Sequence of chain 6.MA:
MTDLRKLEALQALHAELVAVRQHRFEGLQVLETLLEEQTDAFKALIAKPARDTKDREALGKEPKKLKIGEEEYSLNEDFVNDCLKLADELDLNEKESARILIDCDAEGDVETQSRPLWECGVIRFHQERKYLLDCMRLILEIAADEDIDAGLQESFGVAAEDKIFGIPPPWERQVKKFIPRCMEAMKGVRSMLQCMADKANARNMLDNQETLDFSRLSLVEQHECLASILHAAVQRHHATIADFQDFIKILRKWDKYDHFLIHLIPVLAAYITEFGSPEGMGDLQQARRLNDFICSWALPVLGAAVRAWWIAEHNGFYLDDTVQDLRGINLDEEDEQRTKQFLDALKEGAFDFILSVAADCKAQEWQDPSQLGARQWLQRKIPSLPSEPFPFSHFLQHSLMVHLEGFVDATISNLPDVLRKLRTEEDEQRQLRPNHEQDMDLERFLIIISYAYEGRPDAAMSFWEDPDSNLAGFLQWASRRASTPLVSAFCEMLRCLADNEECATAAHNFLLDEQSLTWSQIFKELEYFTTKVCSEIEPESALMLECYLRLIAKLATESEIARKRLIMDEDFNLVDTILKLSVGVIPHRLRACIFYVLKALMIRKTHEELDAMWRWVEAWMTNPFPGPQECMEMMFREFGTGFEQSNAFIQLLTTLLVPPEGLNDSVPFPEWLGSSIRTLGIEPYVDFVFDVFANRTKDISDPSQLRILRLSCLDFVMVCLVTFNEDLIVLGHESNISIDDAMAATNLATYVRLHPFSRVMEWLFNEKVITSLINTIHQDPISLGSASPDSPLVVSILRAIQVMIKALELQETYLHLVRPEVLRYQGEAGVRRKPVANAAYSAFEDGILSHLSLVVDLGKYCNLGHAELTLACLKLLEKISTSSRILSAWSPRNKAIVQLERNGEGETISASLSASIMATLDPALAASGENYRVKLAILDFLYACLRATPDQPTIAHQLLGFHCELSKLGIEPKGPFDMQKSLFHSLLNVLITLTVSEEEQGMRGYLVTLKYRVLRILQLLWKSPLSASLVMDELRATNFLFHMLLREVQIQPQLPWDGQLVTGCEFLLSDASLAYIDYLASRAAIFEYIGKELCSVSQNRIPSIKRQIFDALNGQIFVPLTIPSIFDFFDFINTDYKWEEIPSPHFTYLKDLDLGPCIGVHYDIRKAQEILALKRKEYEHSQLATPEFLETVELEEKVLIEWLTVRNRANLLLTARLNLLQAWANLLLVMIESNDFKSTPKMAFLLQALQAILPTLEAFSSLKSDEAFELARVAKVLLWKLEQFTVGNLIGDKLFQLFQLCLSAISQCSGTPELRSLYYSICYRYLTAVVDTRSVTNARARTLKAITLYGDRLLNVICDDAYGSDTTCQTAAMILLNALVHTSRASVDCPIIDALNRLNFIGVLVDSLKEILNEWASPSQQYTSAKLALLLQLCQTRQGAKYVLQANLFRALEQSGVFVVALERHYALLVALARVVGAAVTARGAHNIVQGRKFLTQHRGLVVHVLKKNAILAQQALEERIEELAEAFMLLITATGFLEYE

Binding-site contacts:
Ligand atom CG2 contacts residue PHE1068 of chain 6.A at 3.6 Å (hydrophobic).
Ligand atom O contacts residue ARG1049 of chain 6.A at 3.7 Å.
Ligand atom CD contacts residue GLU1228 of chain 6.MA at 3.0 Å.
Ligand atom O contacts residue THR1065 of chain 6.A at 3.6 Å.
Ligand atom CA contacts residue THR1065 of chain 6.A at 3.6 Å.
Ligand atom O contacts residue ASN1069 of chain 6.A at 3.3 Å (h-bond).
Ligand atom N contacts residue ASN1069 of chain 6.A at 2.9 Å (h-bond).
Ligand atom CD1 contacts residue THR1065 of chain 6.A at 3.5 Å.
Ligand atom CD2 contacts residue ILE1045 of chain 6.A at 3.7 Å (hydrophobic).
Ligand atom CG contacts residue GLU1052 of chain 6.A at 3.2 Å.
Ligand atom N contacts residue GLN1074 of chain 6.A at 3.2 Å (h-bond).
Ligand atom CD contacts residue GLN1074 of chain 6.A at 3.5 Å.
Ligand atom CZ contacts residue ARG1044 of chain 6.A at 3.2 Å.
Ligand atom NZ contacts residue LYS1225 of chain 6.MA at 2.1 Å.
Ligand atom C contacts residue ASN1069 of chain 6.A at 3.2 Å.
Ligand atom CE contacts residue GLU1228 of chain 6.MA at 2.5 Å.
Ligand atom O contacts residue ARG1049 of chain 6.A at 3.7 Å.
Ligand atom CA contacts residue ASN1069 of chain 6.A at 3.5 Å.
Ligand atom O contacts residue ILE1045 of chain 6.A at 3.6 Å.
Ligand atom NH1 contacts residue ASP1073 of chain 6.A at 3.6 Å.
Ligand atom CD1 contacts residue ARG1044 of chain 6.A at 3.1 Å.
Ligand atom CE1 contacts residue ARG1044 of chain 6.A at 3.5 Å.
Ligand atom NZ contacts residue ASP1073 of chain 6.A at 3.0 Å (salt-bridge).
Ligand atom O contacts residue ARG1049 of chain 6.A at 3.7 Å.
Ligand atom CG contacts residue ILE1045 of chain 6.A at 3.5 Å (hydrophobic).
Ligand atom CD1 contacts residue PHE1068 of chain 6.A at 3.4 Å (hydrophobic).
Ligand atom NZ contacts residue GLU1228 of chain 6.MA at 2.9 Å.
Ligand atom O contacts residue THR1065 of chain 6.A at 3.2 Å.
Ligand atom OG1 contacts residue ARG1049 of chain 6.A at 2.9 Å (salt-bridge).
Ligand atom CG1 contacts residue PHE1068 of chain 6.A at 3.4 Å (hydrophobic).
Ligand atom CB contacts residue GLN1074 of chain 6.A at 3.5 Å.
Ligand atom NH2 contacts residue ASP1073 of chain 6.A at 3.1 Å (salt-bridge).
Ligand atom CE contacts residue LYS1225 of chain 6.MA at 2.8 Å.
Ligand atom CB contacts residue GLU1052 of chain 6.A at 3.1 Å.
Ligand atom CG contacts residue GLU1228 of chain 6.MA at 3.1 Å.
Ligand atom O contacts residue ASN1069 of chain 6.A at 3.0 Å (h-bond).
Ligand atom O contacts residue GLN1074 of chain 6.A at 3.0 Å (h-bond).
Ligand atom NH1 contacts residue ASN1069 of chain 6.A at 2.8 Å (h-bond).
Ligand atom CD1 contacts residue ILE1053 of chain 6.A at 3.4 Å (hydrophobic).
Ligand atom N contacts residue THR1065 of chain 6.A at 3.2 Å (h-bond).

Sequence of chain 6.A:
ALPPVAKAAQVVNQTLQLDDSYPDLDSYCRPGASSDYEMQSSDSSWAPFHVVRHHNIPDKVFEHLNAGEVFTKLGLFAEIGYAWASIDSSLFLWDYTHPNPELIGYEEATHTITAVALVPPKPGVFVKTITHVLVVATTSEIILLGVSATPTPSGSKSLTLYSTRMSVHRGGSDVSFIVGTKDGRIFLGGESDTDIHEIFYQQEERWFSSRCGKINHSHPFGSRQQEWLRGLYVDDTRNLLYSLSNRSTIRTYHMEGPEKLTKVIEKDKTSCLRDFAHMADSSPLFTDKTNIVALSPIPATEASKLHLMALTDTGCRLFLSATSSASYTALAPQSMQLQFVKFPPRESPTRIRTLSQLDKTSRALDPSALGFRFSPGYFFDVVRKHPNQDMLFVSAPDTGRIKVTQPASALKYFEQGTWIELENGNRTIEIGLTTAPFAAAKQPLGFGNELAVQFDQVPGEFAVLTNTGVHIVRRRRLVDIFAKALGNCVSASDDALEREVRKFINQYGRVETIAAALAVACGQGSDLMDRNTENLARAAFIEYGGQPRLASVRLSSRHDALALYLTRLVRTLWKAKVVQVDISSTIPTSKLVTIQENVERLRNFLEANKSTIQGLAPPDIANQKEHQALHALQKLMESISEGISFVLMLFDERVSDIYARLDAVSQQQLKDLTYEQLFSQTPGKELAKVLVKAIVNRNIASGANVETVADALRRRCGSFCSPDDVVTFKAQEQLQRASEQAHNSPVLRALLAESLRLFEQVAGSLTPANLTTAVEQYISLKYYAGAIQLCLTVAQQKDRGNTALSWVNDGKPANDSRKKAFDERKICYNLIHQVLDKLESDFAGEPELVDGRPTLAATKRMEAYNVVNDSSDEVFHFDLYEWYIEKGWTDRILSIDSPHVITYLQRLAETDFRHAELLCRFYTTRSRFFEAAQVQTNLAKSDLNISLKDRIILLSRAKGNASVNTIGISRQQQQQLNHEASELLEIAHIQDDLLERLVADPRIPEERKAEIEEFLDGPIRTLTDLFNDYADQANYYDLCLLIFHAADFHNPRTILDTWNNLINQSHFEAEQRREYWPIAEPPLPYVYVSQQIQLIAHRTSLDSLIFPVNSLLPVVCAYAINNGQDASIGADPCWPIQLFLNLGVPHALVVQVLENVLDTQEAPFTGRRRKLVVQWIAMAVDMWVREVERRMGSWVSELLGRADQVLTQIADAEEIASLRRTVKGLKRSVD

A protein and the small-molecule ligand that binds it are described below.
Small molecule (SMILES): CC[C@H](C)[C@H](NC(=O)[C@@H](NC(=O)[C@H](CC(C)C)NC(=O)[C@@H](N)CCCCN)C(C)C)C(=O)N[C@@H](CC(N)=O)C(=O)N[C@@H](CCCCN)C(=O)N[C@@H](CC(=O)O)C(=O)N[C@@H](CCSC)C(=O)N[C@@H](CCCN=C(N)N)C(=O)N[C@H](C(=O)N[C@@H](CC(=O)O)C(=O)N[C@@H](CC(C)C)C(=O)N[C@@H](Cc1ccccc1)C(=O)N[C@@H](CO)C(=O)N1CCC[C@H]1C(=O)N1CCC[C@H]1C(=O)N[C@H](C=O)CC(N)=O)[C@@H](C)O